The small molecule below binds the protein below.
Small molecule (SMILES): CC(=O)N[C@H](C(=O)N[C@@H](CO)C(=O)N[C@@H](CO)C(=O)N1CCC[C@H]1C(=O)N[C@@H](CO)C(=O)N[C@@H](C)C(=O)N[C@H](C=O)CC(=O)O)[C@@H](C)O

Binding-site contacts:
Ligand atom OD1 contacts residue TYR33 of chain 1.B at 2.7 Å (h-bond).
Ligand atom CB contacts residue HIS91 of chain 1.A at 3.1 Å.
Ligand atom OG contacts residue HIS103 of chain 1.B at 3.1 Å (h-bond).
Ligand atom CA contacts residue HIS103 of chain 1.B at 3.6 Å.
Ligand atom CB contacts residue THR104 of chain 1.B at 3.5 Å.
Ligand atom O contacts residue TYR33 of chain 1.B at 3.4 Å.
Ligand atom OG contacts residue HIS91 of chain 1.A at 2.6 Å (h-bond).
Ligand atom CA contacts residue HIS103 of chain 1.B at 3.5 Å.
Ligand atom O contacts residue ARG94 of chain 1.A at 3.0 Å (salt-bridge).
Ligand atom CB contacts residue GLY102 of chain 1.B at 3.7 Å.
Ligand atom O contacts residue PHE50 of chain 1.B at 3.6 Å.
Ligand atom N contacts residue HIS103 of chain 1.B at 3.0 Å (h-bond).
Ligand atom OG contacts residue ARG96 of chain 1.A at 2.8 Å (salt-bridge).
Ligand atom OD2 contacts residue LYS56 of chain 1.B at 3.0 Å (salt-bridge).
Ligand atom C contacts residue ARG94 of chain 1.A at 3.7 Å.
Ligand atom CA contacts residue GLY102 of chain 1.B at 3.5 Å.
Ligand atom O contacts residue ARG52 of chain 1.B at 3.3 Å (salt-bridge).
Ligand atom CB contacts residue GLU101 of chain 1.B at 3.6 Å.
Ligand atom O contacts residue HIS103 of chain 1.B at 3.4 Å.
Ligand atom CG contacts residue ARG52 of chain 1.B at 3.7 Å.
Ligand atom CB contacts residue ARG96 of chain 1.A at 3.6 Å.
Ligand atom C contacts residue PHE50 of chain 1.B at 3.6 Å (hydrophobic).
Ligand atom CG contacts residue TYR33 of chain 1.B at 2.9 Å (hydrophobic).
Ligand atom CB contacts residue HIS103 of chain 1.B at 3.6 Å.
Ligand atom OD2 contacts residue TYR33 of chain 1.B at 2.4 Å (h-bond).
Ligand atom CA contacts residue PHE50 of chain 1.B at 3.7 Å (hydrophobic).
Ligand atom CB contacts residue GLU101 of chain 1.B at 3.5 Å.
Ligand atom CD contacts residue TYR32 of chain 1.A at 3.7 Å (hydrophobic).
Ligand atom N contacts residue ARG96 of chain 1.A at 3.6 Å (salt-bridge).
Ligand atom CB contacts residue GLU101 of chain 1.B at 3.5 Å.
Ligand atom O contacts residue PHE50 of chain 1.B at 2.9 Å.
Ligand atom OG1 contacts residue ALA106 of chain 1.B at 3.7 Å.
Ligand atom OD1 contacts residue ARG52 of chain 1.B at 2.4 Å (salt-bridge).
Ligand atom CB contacts residue ARG96 of chain 1.A at 3.4 Å.
Ligand atom N contacts residue HIS91 of chain 1.A at 3.5 Å (h-bond).
Ligand atom C contacts residue ARG94 of chain 1.A at 3.6 Å.
Ligand atom OG contacts residue THR104 of chain 1.B at 2.6 Å (h-bond).
Ligand atom OG1 contacts residue GLU101 of chain 1.B at 2.7 Å (salt-bridge).
Ligand atom C contacts residue HIS103 of chain 1.B at 3.6 Å.
Ligand atom C contacts residue HIS103 of chain 1.B at 3.6 Å.

Sequence of chain 1.A:
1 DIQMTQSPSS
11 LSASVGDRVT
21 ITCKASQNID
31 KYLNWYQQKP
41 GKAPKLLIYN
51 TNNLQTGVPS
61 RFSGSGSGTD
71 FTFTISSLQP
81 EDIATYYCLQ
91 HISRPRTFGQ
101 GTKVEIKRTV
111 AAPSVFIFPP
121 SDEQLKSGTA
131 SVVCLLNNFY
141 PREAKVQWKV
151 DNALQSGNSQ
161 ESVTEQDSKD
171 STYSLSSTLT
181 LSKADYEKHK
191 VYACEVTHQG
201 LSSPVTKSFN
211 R

Sequence of chain 1.B:
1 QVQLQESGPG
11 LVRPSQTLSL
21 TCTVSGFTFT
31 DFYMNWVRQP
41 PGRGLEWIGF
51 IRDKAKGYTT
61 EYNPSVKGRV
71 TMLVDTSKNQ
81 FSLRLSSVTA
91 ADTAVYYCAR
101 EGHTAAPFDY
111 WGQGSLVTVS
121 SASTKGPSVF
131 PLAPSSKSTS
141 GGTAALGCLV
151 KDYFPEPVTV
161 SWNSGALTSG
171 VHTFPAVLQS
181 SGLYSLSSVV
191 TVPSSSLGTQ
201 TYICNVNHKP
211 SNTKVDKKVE